A protein and the small-molecule ligand that binds it are described below.
Small molecule (SMILES): CC(=O)N[C@H]1[C@H](O[C@H]2[C@H](O)[C@@H](NC(C)=O)CO[C@@H]2CO)O[C@H](CO)[C@@H](O[C@@H]2O[C@H](CO)[C@@H](O)[C@H](O)[C@@H]2O)[C@@H]1O

Binding-site contacts:
Ligand atom C5 contacts residue VAL449 of chain 1.A at 3.7 Å (hydrophobic).
Ligand atom O5 contacts residue VAL449 of chain 1.A at 4.3 Å.
Ligand atom C8 contacts residue PHE380 of chain 1.A at 3.6 Å (hydrophobic).
Ligand atom C3 contacts residue VAL449 of chain 1.A at 4.1 Å (hydrophobic).
Ligand atom C3 contacts residue SER450 of chain 1.A at 4.0 Å.
Ligand atom C6 contacts residue GLY383 of chain 1.A at 4.2 Å.
Ligand atom C1 contacts residue ASN267 of chain 1.A at 1.5 Å.
Ligand atom O4 contacts residue VAL449 of chain 1.A at 4.3 Å.
Ligand atom C5 contacts residue ASN267 of chain 1.A at 3.8 Å.
Ligand atom C8 contacts residue LEU266 of chain 1.A at 3.9 Å (hydrophobic).
Ligand atom C2 contacts residue ASN267 of chain 1.A at 2.5 Å.
Ligand atom C8 contacts residue VAL259 of chain 1.A at 4.5 Å (hydrophobic).
Ligand atom O7 contacts residue PRO217 of chain 1.A at 3.4 Å.
Ligand atom C3 contacts residue CYS382 of chain 1.A at 4.4 Å (hydrophobic).
Ligand atom O6 contacts residue CYS382 of chain 1.A at 3.9 Å.
Ligand atom C4 contacts residue VAL449 of chain 1.A at 4.3 Å (hydrophobic).
Ligand atom C8 contacts residue SER450 of chain 1.A at 3.9 Å.
Ligand atom C5 contacts residue NAG1 of chain 1.M at 3.8 Å.
Ligand atom C2 contacts residue SER450 of chain 1.A at 3.8 Å.
Ligand atom O7 contacts residue ASN381 of chain 1.A at 3.9 Å.
Ligand atom N2 contacts residue ASN267 of chain 1.A at 3.0 Å (h-bond).
Ligand atom O6 contacts residue GLY383 of chain 1.A at 3.5 Å.
Ligand atom C8 contacts residue ASN381 of chain 1.A at 3.6 Å.
Ligand atom O5 contacts residue CYS382 of chain 1.A at 4.5 Å.
Ligand atom O3 contacts residue CYS448 of chain 1.A at 3.5 Å (h-bond).
Ligand atom C3 contacts residue ASN267 of chain 1.A at 3.9 Å.
Ligand atom N2 contacts residue SER450 of chain 1.A at 3.0 Å (h-bond).
Ligand atom C3 contacts residue CYS448 of chain 1.A at 4.0 Å (hydrophobic).
Ligand atom C7 contacts residue ASN381 of chain 1.A at 4.1 Å.
Ligand atom C1 contacts residue SER450 of chain 1.A at 3.9 Å.
Ligand atom O3 contacts residue CYS382 of chain 1.A at 3.4 Å (h-bond).
Ligand atom O5 contacts residue NAG1 of chain 1.M at 3.2 Å.
Ligand atom C7 contacts residue ASN267 of chain 1.A at 3.8 Å.
Ligand atom C1 contacts residue VAL449 of chain 1.A at 4.2 Å (hydrophobic).
Ligand atom O5 contacts residue ASN267 of chain 1.A at 2.4 Å (h-bond).
Ligand atom C1 contacts residue NAG1 of chain 1.M at 3.8 Å.
Ligand atom O7 contacts residue ASN267 of chain 1.A at 4.2 Å.
Ligand atom C7 contacts residue SER450 of chain 1.A at 3.9 Å.
Ligand atom C4 contacts residue ASN267 of chain 1.A at 4.3 Å.
Ligand atom C6 contacts residue NAG1 of chain 1.M at 3.9 Å.

Sequence of chain 1.A:
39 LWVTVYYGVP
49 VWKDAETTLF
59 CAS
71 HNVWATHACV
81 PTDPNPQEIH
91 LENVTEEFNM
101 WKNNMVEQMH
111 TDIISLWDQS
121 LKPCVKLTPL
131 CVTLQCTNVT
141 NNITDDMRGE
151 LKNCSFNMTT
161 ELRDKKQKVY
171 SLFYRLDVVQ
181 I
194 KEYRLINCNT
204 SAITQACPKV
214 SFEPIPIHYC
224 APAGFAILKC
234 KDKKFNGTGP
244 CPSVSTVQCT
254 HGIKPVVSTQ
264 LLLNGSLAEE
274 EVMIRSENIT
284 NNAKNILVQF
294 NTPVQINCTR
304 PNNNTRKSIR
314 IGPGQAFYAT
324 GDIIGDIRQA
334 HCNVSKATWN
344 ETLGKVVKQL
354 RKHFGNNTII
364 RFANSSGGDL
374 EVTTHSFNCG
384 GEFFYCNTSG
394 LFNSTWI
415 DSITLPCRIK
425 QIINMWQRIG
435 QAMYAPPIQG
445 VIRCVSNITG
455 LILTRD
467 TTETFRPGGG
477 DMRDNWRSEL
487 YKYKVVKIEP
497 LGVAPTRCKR